Sequence of chain 1.A:
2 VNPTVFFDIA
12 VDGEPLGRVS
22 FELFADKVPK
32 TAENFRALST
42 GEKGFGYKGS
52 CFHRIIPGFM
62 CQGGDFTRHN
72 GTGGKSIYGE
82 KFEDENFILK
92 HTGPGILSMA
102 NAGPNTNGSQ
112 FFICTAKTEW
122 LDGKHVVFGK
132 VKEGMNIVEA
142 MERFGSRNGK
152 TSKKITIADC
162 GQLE

This small molecule binds to this protein.
Small molecule (SMILES): C[C@H]([NH3+])C(=O)N[C@@H](C)C(=S)N1CCC[C@H]1C(=O)N[C@@H](Cc1ccccc1)C(=O)Nc1ccc([N+](=O)O)cc1

Binding-site contacts:
Ligand atom CG contacts residue ARG55 of chain 1.A at 4.0 Å.
Ligand atom C2 contacts residue ILE57 of chain 1.A at 4.0 Å (hydrophobic).
Ligand atom C contacts residue HIS126 of chain 1.A at 3.8 Å.
Ligand atom O contacts residue PHE60 of chain 1.A at 3.5 Å.
Ligand atom C3 contacts residue ILE57 of chain 1.A at 3.9 Å (hydrophobic).
Ligand atom C6 contacts residue TRP121 of chain 1.A at 4.0 Å (hydrophobic).
Ligand atom C6 contacts residue PHE60 of chain 1.A at 3.7 Å (hydrophobic).
Ligand atom CG contacts residue MET61 of chain 1.A at 3.2 Å (hydrophobic).
Ligand atom CB contacts residue ASN102 of chain 1.A at 3.1 Å.
Ligand atom S contacts residue GLN63 of chain 1.A at 3.8 Å.
Ligand atom O contacts residue ARG55 of chain 1.A at 2.8 Å (salt-bridge).
Ligand atom O contacts residue TRP121 of chain 1.A at 2.9 Å (h-bond).
Ligand atom C1 contacts residue PHE60 of chain 1.A at 3.5 Å (hydrophobic).
Ligand atom C2 contacts residue PHE60 of chain 1.A at 3.7 Å (hydrophobic).
Ligand atom CB contacts residue LEU122 of chain 1.A at 3.5 Å (hydrophobic).
Ligand atom CB contacts residue HIS126 of chain 1.A at 3.6 Å.
Ligand atom ON1 contacts residue ILE57 of chain 1.A at 3.6 Å.
Ligand atom C5 contacts residue TRP121 of chain 1.A at 3.9 Å (hydrophobic).
Ligand atom C contacts residue ARG55 of chain 1.A at 4.0 Å.
Ligand atom O contacts residue PHE60 of chain 1.A at 3.9 Å.
Ligand atom CD contacts residue MET61 of chain 1.A at 3.7 Å (hydrophobic).
Ligand atom CD contacts residue ARG55 of chain 1.A at 3.7 Å.
Ligand atom CA contacts residue HIS126 of chain 1.A at 3.4 Å.
Ligand atom CB contacts residue PHE60 of chain 1.A at 4.0 Å (hydrophobic).
Ligand atom C5 contacts residue PHE60 of chain 1.A at 4.0 Å (hydrophobic).
Ligand atom N contacts residue ARG55 of chain 1.A at 3.9 Å.
Ligand atom CD contacts residue PHE113 of chain 1.A at 3.7 Å (hydrophobic).
Ligand atom S contacts residue ASN102 of chain 1.A at 3.7 Å.
Ligand atom S contacts residue ALA101 of chain 1.A at 3.8 Å.
Ligand atom CD contacts residue GLN63 of chain 1.A at 3.9 Å.
Ligand atom CD contacts residue HIS126 of chain 1.A at 4.0 Å.
Ligand atom O contacts residue ARG55 of chain 1.A at 3.3 Å (salt-bridge).
Ligand atom C4 contacts residue PHE60 of chain 1.A at 3.8 Å (hydrophobic).
Ligand atom N1 contacts residue PHE60 of chain 1.A at 3.7 Å.
Ligand atom CB contacts residue HIS126 of chain 1.A at 3.7 Å.
Ligand atom N contacts residue HIS126 of chain 1.A at 3.5 Å.
Ligand atom C contacts residue PHE60 of chain 1.A at 3.9 Å (hydrophobic).
Ligand atom CG contacts residue PHE113 of chain 1.A at 3.8 Å (hydrophobic).
Ligand atom CB contacts residue PHE113 of chain 1.A at 4.0 Å (hydrophobic).
Ligand atom C3 contacts residue PHE60 of chain 1.A at 3.8 Å (hydrophobic).